A small-molecule ligand and the protein it binds are described below.
Small molecule (SMILES): CC(=O)N[C@@H]1[C@@H](O)[C@H](O)[C@@H](CO)O[C@H]1O

Sequence of chain 3.K:
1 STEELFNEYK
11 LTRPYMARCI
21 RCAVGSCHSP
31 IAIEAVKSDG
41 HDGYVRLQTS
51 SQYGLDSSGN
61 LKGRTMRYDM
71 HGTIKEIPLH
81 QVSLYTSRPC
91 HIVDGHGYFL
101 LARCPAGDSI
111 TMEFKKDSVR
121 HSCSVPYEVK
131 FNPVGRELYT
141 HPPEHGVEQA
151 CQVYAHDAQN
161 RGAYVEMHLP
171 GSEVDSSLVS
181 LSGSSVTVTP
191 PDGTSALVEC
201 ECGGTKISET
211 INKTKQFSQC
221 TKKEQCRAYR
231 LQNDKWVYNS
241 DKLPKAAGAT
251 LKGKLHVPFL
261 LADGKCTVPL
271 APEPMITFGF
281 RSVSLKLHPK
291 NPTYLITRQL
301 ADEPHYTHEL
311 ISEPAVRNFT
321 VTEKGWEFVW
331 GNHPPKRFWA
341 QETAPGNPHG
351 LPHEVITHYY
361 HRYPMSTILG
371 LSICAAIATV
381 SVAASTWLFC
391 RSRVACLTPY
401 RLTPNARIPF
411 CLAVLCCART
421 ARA

Binding-site contacts:
Ligand atom C4 contacts residue ASN212 of chain 3.K at 4.2 Å.
Ligand atom O7 contacts residue ASN212 of chain 3.K at 4.1 Å.
Ligand atom C5 contacts residue ASN212 of chain 3.K at 3.7 Å.
Ligand atom N2 contacts residue ILE211 of chain 3.K at 4.0 Å.
Ligand atom O5 contacts residue ASN212 of chain 3.K at 2.4 Å (h-bond).
Ligand atom C7 contacts residue ASN212 of chain 3.K at 3.7 Å.
Ligand atom C2 contacts residue ASN212 of chain 3.K at 2.5 Å.
Ligand atom C1 contacts residue ILE211 of chain 3.K at 4.2 Å (hydrophobic).
Ligand atom N2 contacts residue ASN212 of chain 3.K at 2.9 Å (h-bond).
Ligand atom C1 contacts residue ASN212 of chain 3.K at 1.4 Å.
Ligand atom C3 contacts residue ASN212 of chain 3.K at 3.8 Å.